Binding-site contacts:
Ligand atom C1 contacts residue ASN203 of chain 1.C at 1.4 Å.
Ligand atom C2 contacts residue ASN203 of chain 1.C at 2.5 Å.
Ligand atom O6 contacts residue ASN203 of chain 1.C at 4.1 Å.
Ligand atom O5 contacts residue ASN203 of chain 1.C at 2.4 Å (h-bond).
Ligand atom C5 contacts residue ASN203 of chain 1.C at 3.7 Å.
Ligand atom C2 contacts residue THR205 of chain 1.C at 3.9 Å.
Ligand atom O3 contacts residue THR205 of chain 1.C at 4.3 Å.
Ligand atom C4 contacts residue THR205 of chain 1.C at 4.4 Å.
Ligand atom C7 contacts residue ALA206 of chain 1.C at 4.0 Å (hydrophobic).
Ligand atom C4 contacts residue ASN203 of chain 1.C at 4.2 Å.
Ligand atom C7 contacts residue ASN203 of chain 1.C at 3.9 Å.
Ligand atom O7 contacts residue THR205 of chain 1.C at 3.7 Å.
Ligand atom C3 contacts residue THR205 of chain 1.C at 4.4 Å.
Ligand atom O7 contacts residue ALA206 of chain 1.C at 3.3 Å.
Ligand atom C8 contacts residue ALA206 of chain 1.C at 4.0 Å (hydrophobic).
Ligand atom N2 contacts residue ASN203 of chain 1.C at 2.9 Å (h-bond).
Ligand atom O7 contacts residue ASN203 of chain 1.C at 4.5 Å.
Ligand atom C3 contacts residue ASN203 of chain 1.C at 3.8 Å.

A protein and the small-molecule ligand that binds it are described below.
Small molecule (SMILES): CC(=O)N[C@@H]1[C@@H](O)[C@H](O)[C@@H](CO)O[C@H]1O

Sequence of chain 1.C:
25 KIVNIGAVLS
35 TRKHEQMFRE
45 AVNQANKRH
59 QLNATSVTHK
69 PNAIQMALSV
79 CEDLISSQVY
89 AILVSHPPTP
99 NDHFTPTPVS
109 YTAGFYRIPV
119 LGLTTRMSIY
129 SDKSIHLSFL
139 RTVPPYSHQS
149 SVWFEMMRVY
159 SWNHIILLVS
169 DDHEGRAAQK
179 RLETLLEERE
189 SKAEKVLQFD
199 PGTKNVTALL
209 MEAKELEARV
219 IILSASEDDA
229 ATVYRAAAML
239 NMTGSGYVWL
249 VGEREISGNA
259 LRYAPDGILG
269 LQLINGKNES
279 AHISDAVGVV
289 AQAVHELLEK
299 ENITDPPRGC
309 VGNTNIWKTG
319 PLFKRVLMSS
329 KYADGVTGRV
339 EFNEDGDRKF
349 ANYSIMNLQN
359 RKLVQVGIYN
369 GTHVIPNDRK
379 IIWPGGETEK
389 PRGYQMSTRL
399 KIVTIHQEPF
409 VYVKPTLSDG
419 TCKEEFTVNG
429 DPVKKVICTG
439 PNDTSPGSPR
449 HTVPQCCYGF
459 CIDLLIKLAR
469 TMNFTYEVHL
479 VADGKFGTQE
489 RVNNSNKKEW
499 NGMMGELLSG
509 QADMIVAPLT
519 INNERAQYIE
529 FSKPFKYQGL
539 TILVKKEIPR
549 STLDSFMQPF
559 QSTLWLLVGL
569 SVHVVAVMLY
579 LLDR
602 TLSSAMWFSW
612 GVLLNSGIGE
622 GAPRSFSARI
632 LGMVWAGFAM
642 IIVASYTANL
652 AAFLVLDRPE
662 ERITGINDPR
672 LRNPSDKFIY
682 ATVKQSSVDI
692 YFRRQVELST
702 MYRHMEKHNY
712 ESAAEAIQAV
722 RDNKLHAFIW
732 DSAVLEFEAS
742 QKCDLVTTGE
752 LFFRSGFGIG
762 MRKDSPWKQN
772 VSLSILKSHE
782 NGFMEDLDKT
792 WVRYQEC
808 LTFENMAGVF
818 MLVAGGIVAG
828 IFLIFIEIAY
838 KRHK